This small molecule binds to this protein.
Small molecule (SMILES): CC(=O)N[C@@H]1[C@@H](O)[C@H](O)[C@@H](CO)O[C@H]1O

Sequence of chain 20.C:
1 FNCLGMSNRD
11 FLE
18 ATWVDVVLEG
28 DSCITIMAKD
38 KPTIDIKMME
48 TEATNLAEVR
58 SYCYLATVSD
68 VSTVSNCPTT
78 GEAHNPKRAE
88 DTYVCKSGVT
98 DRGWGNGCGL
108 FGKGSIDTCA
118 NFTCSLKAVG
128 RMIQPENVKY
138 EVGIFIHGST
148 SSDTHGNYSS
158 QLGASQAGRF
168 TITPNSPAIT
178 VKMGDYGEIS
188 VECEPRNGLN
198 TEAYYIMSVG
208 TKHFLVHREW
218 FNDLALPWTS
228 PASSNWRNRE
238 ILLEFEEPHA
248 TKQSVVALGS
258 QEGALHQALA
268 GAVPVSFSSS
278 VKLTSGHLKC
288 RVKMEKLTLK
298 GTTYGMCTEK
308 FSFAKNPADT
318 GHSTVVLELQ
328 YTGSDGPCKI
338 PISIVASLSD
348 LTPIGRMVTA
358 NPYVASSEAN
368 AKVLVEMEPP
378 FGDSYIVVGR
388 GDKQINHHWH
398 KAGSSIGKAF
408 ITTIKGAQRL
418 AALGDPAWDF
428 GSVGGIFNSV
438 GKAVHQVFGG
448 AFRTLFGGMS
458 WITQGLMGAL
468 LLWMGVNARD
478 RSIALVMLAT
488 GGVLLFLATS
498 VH

Binding-site contacts:
Ligand atom O5 contacts residue ASN118 of chain 20.C at 2.4 Å (h-bond).
Ligand atom C1 contacts residue ASN118 of chain 20.C at 1.5 Å.
Ligand atom C2 contacts residue ASN118 of chain 20.C at 2.5 Å.
Ligand atom C8 contacts residue TYR90 of chain 20.C at 3.5 Å (hydrophobic).
Ligand atom C2 contacts residue SER66 of chain 20.C at 4.5 Å.
Ligand atom C5 contacts residue THR89 of chain 20.C at 4.4 Å.
Ligand atom O7 contacts residue SER66 of chain 20.C at 3.0 Å (h-bond).
Ligand atom O7 contacts residue ASN118 of chain 20.C at 4.0 Å.
Ligand atom N2 contacts residue TYR90 of chain 20.C at 4.3 Å.
Ligand atom C1 contacts residue THR120 of chain 20.C at 4.3 Å.
Ligand atom C5 contacts residue ASN118 of chain 20.C at 3.7 Å.
Ligand atom O6 contacts residue THR89 of chain 20.C at 4.0 Å.
Ligand atom C4 contacts residue THR120 of chain 20.C at 4.4 Å.
Ligand atom C7 contacts residue ASN118 of chain 20.C at 3.5 Å.
Ligand atom C8 contacts residue ASN118 of chain 20.C at 4.2 Å.
Ligand atom C7 contacts residue SER66 of chain 20.C at 3.5 Å.
Ligand atom C1 contacts residue THR89 of chain 20.C at 4.1 Å.
Ligand atom C6 contacts residue THR89 of chain 20.C at 4.4 Å.
Ligand atom C3 contacts residue ASN118 of chain 20.C at 3.8 Å.
Ligand atom C8 contacts residue SER66 of chain 20.C at 4.0 Å.
Ligand atom C8 contacts residue ASP67 of chain 20.C at 3.9 Å.
Ligand atom C5 contacts residue THR120 of chain 20.C at 3.8 Å.
Ligand atom N2 contacts residue SER66 of chain 20.C at 4.3 Å.
Ligand atom O5 contacts residue THR120 of chain 20.C at 3.2 Å (h-bond).
Ligand atom O5 contacts residue THR89 of chain 20.C at 4.2 Å.
Ligand atom C7 contacts residue TYR90 of chain 20.C at 4.5 Å (hydrophobic).
Ligand atom C4 contacts residue ASN118 of chain 20.C at 4.2 Å.
Ligand atom N2 contacts residue ASN118 of chain 20.C at 2.9 Å (h-bond).
Ligand atom C6 contacts residue THR120 of chain 20.C at 3.4 Å.